Sequence of chain 7.NA:
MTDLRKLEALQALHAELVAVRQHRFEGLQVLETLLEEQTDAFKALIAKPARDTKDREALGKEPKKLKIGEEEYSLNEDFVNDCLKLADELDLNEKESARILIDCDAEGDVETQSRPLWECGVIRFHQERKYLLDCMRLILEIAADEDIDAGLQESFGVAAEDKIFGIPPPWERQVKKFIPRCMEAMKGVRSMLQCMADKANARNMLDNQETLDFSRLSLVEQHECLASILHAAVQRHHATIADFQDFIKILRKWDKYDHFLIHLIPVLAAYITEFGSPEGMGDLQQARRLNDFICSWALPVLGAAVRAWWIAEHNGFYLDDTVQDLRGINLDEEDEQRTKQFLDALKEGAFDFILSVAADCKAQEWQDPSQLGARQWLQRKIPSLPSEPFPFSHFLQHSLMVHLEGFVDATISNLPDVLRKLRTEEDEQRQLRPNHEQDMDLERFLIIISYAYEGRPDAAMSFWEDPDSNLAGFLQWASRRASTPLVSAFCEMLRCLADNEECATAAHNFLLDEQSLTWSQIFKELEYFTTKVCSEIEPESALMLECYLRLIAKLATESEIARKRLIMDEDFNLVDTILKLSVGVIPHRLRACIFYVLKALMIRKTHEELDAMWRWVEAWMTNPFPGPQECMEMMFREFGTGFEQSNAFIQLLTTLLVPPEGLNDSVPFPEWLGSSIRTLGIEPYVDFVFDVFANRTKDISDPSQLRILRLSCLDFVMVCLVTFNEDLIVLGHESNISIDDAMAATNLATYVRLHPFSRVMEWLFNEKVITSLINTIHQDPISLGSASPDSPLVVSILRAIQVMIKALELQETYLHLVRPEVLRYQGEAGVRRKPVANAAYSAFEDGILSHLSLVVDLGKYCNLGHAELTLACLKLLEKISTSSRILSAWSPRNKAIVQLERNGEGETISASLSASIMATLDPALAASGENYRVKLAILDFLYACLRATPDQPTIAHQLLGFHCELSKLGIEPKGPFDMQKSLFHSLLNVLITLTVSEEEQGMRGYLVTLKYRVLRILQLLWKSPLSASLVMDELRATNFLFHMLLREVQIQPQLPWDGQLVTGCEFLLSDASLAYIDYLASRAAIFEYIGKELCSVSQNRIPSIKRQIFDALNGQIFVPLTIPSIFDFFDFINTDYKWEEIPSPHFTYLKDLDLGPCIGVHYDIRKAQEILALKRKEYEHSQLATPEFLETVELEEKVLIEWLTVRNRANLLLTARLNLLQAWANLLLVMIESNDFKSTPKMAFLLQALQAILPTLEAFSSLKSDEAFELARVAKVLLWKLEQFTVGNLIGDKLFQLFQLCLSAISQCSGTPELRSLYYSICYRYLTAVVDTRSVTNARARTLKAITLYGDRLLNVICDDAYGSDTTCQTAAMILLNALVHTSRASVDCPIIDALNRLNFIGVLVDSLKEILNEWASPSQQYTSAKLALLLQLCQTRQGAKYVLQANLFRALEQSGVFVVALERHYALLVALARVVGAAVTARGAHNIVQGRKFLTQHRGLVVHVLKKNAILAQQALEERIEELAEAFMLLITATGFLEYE

The small molecule below binds the protein below.
Small molecule (SMILES): N[C@@H](Cc1ccccc1)C(=O)NCC=O

Binding-site contacts:
Ligand atom CB contacts residue GLY495 of chain 7.NA at 3.9 Å.
Ligand atom N contacts residue ASN492 of chain 7.NA at 3.3 Å (h-bond).
Ligand atom CA contacts residue ASN492 of chain 7.NA at 3.3 Å.
Ligand atom N contacts residue SER491 of chain 7.NA at 4.1 Å.
Ligand atom CE2 contacts residue PRO438 of chain 7.NA at 3.7 Å (hydrophobic).
Ligand atom CD1 contacts residue ILE434 of chain 7.NA at 4.1 Å (hydrophobic).
Ligand atom CZ contacts residue PHE496 of chain 7.NA at 3.9 Å (hydrophobic).
Ligand atom CG contacts residue PHE496 of chain 7.NA at 4.0 Å (hydrophobic).
Ligand atom CB contacts residue ASN492 of chain 7.NA at 3.8 Å.
Ligand atom C contacts residue ARG442 of chain 7.NA at 4.4 Å.
Ligand atom CB contacts residue PHE496 of chain 7.NA at 3.9 Å (hydrophobic).
Ligand atom CD1 contacts residue PHE496 of chain 7.NA at 3.7 Å (hydrophobic).
Ligand atom CG contacts residue GLY495 of chain 7.NA at 4.4 Å.
Ligand atom CD1 contacts residue PRO438 of chain 7.NA at 4.4 Å (hydrophobic).
Ligand atom CD1 contacts residue ASN492 of chain 7.NA at 3.9 Å.
Ligand atom CE1 contacts residue PRO438 of chain 7.NA at 3.8 Å (hydrophobic).
Ligand atom CE1 contacts residue ILE434 of chain 7.NA at 3.9 Å (hydrophobic).
Ligand atom CG contacts residue ASN492 of chain 7.NA at 4.3 Å.
Ligand atom O contacts residue ASN492 of chain 7.NA at 4.2 Å.
Ligand atom CD2 contacts residue ARG442 of chain 7.NA at 3.5 Å.
Ligand atom C contacts residue ASN492 of chain 7.NA at 4.0 Å.
Ligand atom O contacts residue PRO438 of chain 7.NA at 4.0 Å.
Ligand atom O contacts residue ARG442 of chain 7.NA at 4.3 Å.
Ligand atom CE2 contacts residue ARG442 of chain 7.NA at 3.6 Å.
Ligand atom N contacts residue ARG442 of chain 7.NA at 4.2 Å.
Ligand atom CD2 contacts residue PRO438 of chain 7.NA at 4.4 Å (hydrophobic).
Ligand atom CE1 contacts residue PHE496 of chain 7.NA at 3.6 Å (hydrophobic).
Ligand atom CZ contacts residue PRO438 of chain 7.NA at 3.4 Å (hydrophobic).
Ligand atom CA contacts residue ARG442 of chain 7.NA at 3.6 Å.